Binding-site contacts:
Ligand atom C22 contacts residue MET63 of chain 1.A at 3.5 Å (hydrophobic).
Ligand atom C1 contacts residue ARG157 of chain 1.A at 3.7 Å.
Ligand atom C21 contacts residue PHE153 of chain 1.A at 3.7 Å (hydrophobic).
Ligand atom C14 contacts residue GLU88 of chain 1.A at 3.3 Å.
Ligand atom C9 contacts residue GLU59 of chain 1.A at 3.3 Å.
Ligand atom C15 contacts residue PHE153 of chain 1.A at 3.6 Å (hydrophobic).
Ligand atom C11 contacts residue TYR90 of chain 1.A at 3.3 Å (hydrophobic).
Ligand atom N30 contacts residue ASP152 of chain 1.A at 3.7 Å.
Ligand atom N25 contacts residue PHE153 of chain 1.A at 3.5 Å.
Ligand atom C20 contacts residue ASP152 of chain 1.A at 3.7 Å.
Ligand atom C7 contacts residue ARG157 of chain 1.A at 3.3 Å.
Ligand atom N25 contacts residue LYS42 of chain 1.A at 2.9 Å (salt-bridge).
Ligand atom N29 contacts residue MET87 of chain 1.A at 3.6 Å.
Ligand atom C14 contacts residue LEU89 of chain 1.A at 3.6 Å (hydrophobic).
Ligand atom O32 contacts residue VAL72 of chain 1.A at 3.3 Å.
Ligand atom O32 contacts residue ASP152 of chain 1.A at 2.9 Å (salt-bridge).
Ligand atom C3 contacts residue LEU150 of chain 1.A at 3.6 Å (hydrophobic).
Ligand atom N27 contacts residue PHE153 of chain 1.A at 3.5 Å.
Ligand atom C1 contacts residue SER58 of chain 1.A at 3.5 Å.
Ligand atom N30 contacts residue GLU59 of chain 1.A at 2.9 Å (salt-bridge).
Ligand atom C18 contacts residue LEU141 of chain 1.A at 3.3 Å (hydrophobic).
Ligand atom C5 contacts residue LEU141 of chain 1.A at 3.6 Å (hydrophobic).
Ligand atom C9 contacts residue ARG157 of chain 1.A at 3.5 Å.
Ligand atom C12 contacts residue PHE153 of chain 1.A at 3.5 Å (hydrophobic).
Ligand atom O33 contacts residue LEU141 of chain 1.A at 3.7 Å.
Ligand atom C14 contacts residue LEU141 of chain 1.A at 3.5 Å (hydrophobic).
Ligand atom C23 contacts residue ASP152 of chain 1.A at 3.6 Å.
Ligand atom N31 contacts residue MET63 of chain 1.A at 3.6 Å (h-bond).
Ligand atom C14 contacts residue TYR90 of chain 1.A at 3.6 Å (hydrophobic).
Ligand atom N26 contacts residue TYR90 of chain 1.A at 2.8 Å (h-bond).
Ligand atom C16 contacts residue ARG157 of chain 1.A at 3.6 Å.
Ligand atom C23 contacts residue GLU59 of chain 1.A at 3.2 Å.
Ligand atom N29 contacts residue GLU59 of chain 1.A at 2.7 Å (salt-bridge).
Ligand atom N27 contacts residue LYS42 of chain 1.A at 3.7 Å.
Ligand atom C6 contacts residue LEU141 of chain 1.A at 3.6 Å (hydrophobic).
Ligand atom N26 contacts residue LEU89 of chain 1.A at 3.5 Å.
Ligand atom C13 contacts residue MET63 of chain 1.A at 3.6 Å (hydrophobic).
Ligand atom C13 contacts residue ASP152 of chain 1.A at 3.5 Å.
Ligand atom C19 contacts residue PHE153 of chain 1.A at 3.5 Å (hydrophobic).
Ligand atom O32 contacts residue GLY151 of chain 1.A at 3.4 Å.

This small molecule binds to this protein.
Small molecule (SMILES): Cc1ccc(-n2[nH]c(C(C)(C)C)cc2=NC(=O)Nc2cc(COc3cccnc3)n[nH]2)cc1

Sequence of chain 1.A:
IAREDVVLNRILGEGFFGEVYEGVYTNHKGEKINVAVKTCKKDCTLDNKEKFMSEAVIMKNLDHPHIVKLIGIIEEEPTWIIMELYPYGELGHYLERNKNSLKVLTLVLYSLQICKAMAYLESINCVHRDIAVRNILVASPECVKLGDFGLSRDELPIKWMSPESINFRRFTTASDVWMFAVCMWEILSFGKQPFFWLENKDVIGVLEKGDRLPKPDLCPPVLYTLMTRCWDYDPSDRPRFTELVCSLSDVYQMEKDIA